Binding-site contacts:
Ligand atom O1A contacts residue SER34 of chain 1.A at 3.4 Å (h-bond).
Ligand atom N7 contacts residue ASN133 of chain 1.A at 3.1 Å (h-bond).
Ligand atom O3A contacts residue GLY32 of chain 1.A at 3.3 Å (h-bond).
Ligand atom O6 contacts residue ASP136 of chain 1.A at 3.5 Å (salt-bridge).
Ligand atom O2' contacts residue LEU47 of chain 1.A at 3.2 Å.
Ligand atom O1B contacts residue VAL31 of chain 1.A at 3.5 Å (h-bond).
Ligand atom O3G contacts residue GLY78 of chain 1.A at 2.8 Å (h-bond).
Ligand atom O6 contacts residue LEU165 of chain 1.A at 3.4 Å (h-bond).
Ligand atom O1G contacts residue SER51 of chain 1.A at 2.6 Å (h-bond).
Ligand atom C5' contacts residue GLY30 of chain 1.A at 3.6 Å.
Ligand atom O1B contacts residue LYS33 of chain 1.A at 2.8 Å (salt-bridge).
Ligand atom O3G contacts residue SER29 of chain 1.A at 3.5 Å.
Ligand atom O3G contacts residue LYS33 of chain 1.A at 2.7 Å (salt-bridge).
Ligand atom PG contacts residue MG1 of chain 1.B at 3.1 Å.
Ligand atom O1B contacts residue GLY32 of chain 1.A at 3.1 Å (h-bond).
Ligand atom O1A contacts residue ASN35 of chain 1.A at 3.0 Å (h-bond).
Ligand atom C3' contacts residue SER49 of chain 1.A at 3.5 Å.
Ligand atom N3B contacts residue MG1 of chain 1.B at 3.3 Å.
Ligand atom O3' contacts residue LEU47 of chain 1.A at 2.8 Å (h-bond).
Ligand atom C2' contacts residue ASN35 of chain 1.A at 3.6 Å.
Ligand atom O6 contacts residue ALA164 of chain 1.A at 3.0 Å (h-bond).
Ligand atom O2B contacts residue SER34 of chain 1.A at 2.9 Å (h-bond).
Ligand atom O2A contacts residue SER49 of chain 1.A at 2.8 Å (h-bond).
Ligand atom O1A contacts residue GLY32 of chain 1.A at 3.3 Å.
Ligand atom O6 contacts residue ASN133 of chain 1.A at 3.5 Å (h-bond).
Ligand atom O3G contacts residue ALA77 of chain 1.A at 3.5 Å.
Ligand atom PB contacts residue MG1 of chain 1.B at 3.2 Å.
Ligand atom O2G contacts residue MG1 of chain 1.B at 1.9 Å.
Ligand atom N2 contacts residue ASP136 of chain 1.A at 2.9 Å (salt-bridge).
Ligand atom N3B contacts residue GLY30 of chain 1.A at 3.1 Å (h-bond).
Ligand atom O2G contacts residue THR52 of chain 1.A at 2.9 Å (h-bond).
Ligand atom O2B contacts residue MG1 of chain 1.B at 2.0 Å.
Ligand atom O6 contacts residue SER163 of chain 1.A at 3.4 Å.
Ligand atom O1G contacts residue SER29 of chain 1.A at 3.5 Å.
Ligand atom O6 contacts residue LYS134 of chain 1.A at 3.5 Å.
Ligand atom O1B contacts residue GLY30 of chain 1.A at 3.6 Å (h-bond).
Ligand atom O2' contacts residue PHE45 of chain 1.A at 3.5 Å.
Ligand atom N1 contacts residue ASP136 of chain 1.A at 2.9 Å (salt-bridge).
Ligand atom O2' contacts residue ASN46 of chain 1.A at 2.7 Å (h-bond).
Ligand atom O4' contacts residue LYS134 of chain 1.A at 3.2 Å (salt-bridge).

Sequence of chain 1.A:
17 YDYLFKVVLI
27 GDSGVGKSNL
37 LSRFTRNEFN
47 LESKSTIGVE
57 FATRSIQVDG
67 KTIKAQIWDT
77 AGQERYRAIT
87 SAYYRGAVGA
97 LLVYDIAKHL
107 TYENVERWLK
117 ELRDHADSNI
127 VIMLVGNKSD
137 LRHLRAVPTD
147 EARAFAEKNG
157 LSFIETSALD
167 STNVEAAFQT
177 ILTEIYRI

A protein and the small-molecule ligand that binds it are described below.
Small molecule (SMILES): Nc1nc2c(ncn2[C@@H]2O[C@H](CO[P](=O)(O)O[P](=O)(O)NP(=O)(O)O)[C@@H](O)[C@H]2O)c(=O)[nH]1